Sequence of chain 8.A:
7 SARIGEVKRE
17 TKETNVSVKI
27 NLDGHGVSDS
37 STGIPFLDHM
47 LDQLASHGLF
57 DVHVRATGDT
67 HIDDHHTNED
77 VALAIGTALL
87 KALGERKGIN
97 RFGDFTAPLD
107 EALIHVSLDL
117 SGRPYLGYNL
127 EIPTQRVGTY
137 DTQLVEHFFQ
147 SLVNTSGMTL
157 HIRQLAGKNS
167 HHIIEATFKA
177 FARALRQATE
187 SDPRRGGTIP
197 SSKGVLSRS

Sequence of chain 21.A:
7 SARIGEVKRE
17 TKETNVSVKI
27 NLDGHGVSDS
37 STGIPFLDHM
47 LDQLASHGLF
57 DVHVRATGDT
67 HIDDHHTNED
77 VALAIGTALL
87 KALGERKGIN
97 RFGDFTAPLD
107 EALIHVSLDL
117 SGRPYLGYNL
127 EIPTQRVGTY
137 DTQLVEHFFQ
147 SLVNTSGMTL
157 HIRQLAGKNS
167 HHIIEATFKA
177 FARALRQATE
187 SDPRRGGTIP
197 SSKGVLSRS

Binding-site contacts:
Ligand atom P9 contacts residue ARG97 of chain 8.A at 3.7 Å.
Ligand atom O11 contacts residue LYS175 of chain 1.A at 2.7 Å (salt-bridge).
Ligand atom C3 contacts residue MN1 of chain 8.B at 3.2 Å.
Ligand atom O12 contacts residue LYS199 of chain 8.A at 2.7 Å (salt-bridge).
Ligand atom N1 contacts residue HIS167 of chain 1.A at 3.3 Å (h-bond).
Ligand atom C5 contacts residue HIS72 of chain 21.A at 3.8 Å.
Ligand atom C5 contacts residue HIS167 of chain 1.A at 3.4 Å.
Ligand atom C6 contacts residue GLU19 of chain 21.A at 3.5 Å.
Ligand atom N1 contacts residue GLU171 of chain 1.A at 3.3 Å (salt-bridge).
Ligand atom C3 contacts residue GLU75 of chain 21.A at 3.2 Å.
Ligand atom C5 contacts residue HIS168 of chain 1.A at 3.8 Å.
Ligand atom N4 contacts residue GLU75 of chain 21.A at 3.0 Å (salt-bridge).
Ligand atom N2 contacts residue HIS72 of chain 21.A at 3.7 Å.
Ligand atom O13 contacts residue GLU171 of chain 1.A at 3.2 Å (salt-bridge).
Ligand atom C5 contacts residue MN1 of chain 8.B at 3.3 Å.
Ligand atom C5 contacts residue HIS71 of chain 21.A at 3.2 Å.
Ligand atom C7 contacts residue MN1 of chain 8.C at 3.3 Å.
Ligand atom C5 contacts residue MN1 of chain 8.C at 3.3 Å.
Ligand atom O10 contacts residue SER197 of chain 8.A at 2.6 Å (h-bond).
Ligand atom O10 contacts residue ARG97 of chain 8.A at 2.8 Å (salt-bridge).
Ligand atom C6 contacts residue MN1 of chain 8.C at 3.7 Å.
Ligand atom O11 contacts residue ARG119 of chain 8.A at 3.0 Å (salt-bridge).
Ligand atom O11 contacts residue ARG97 of chain 8.A at 2.9 Å (salt-bridge).
Ligand atom C8 contacts residue SER198 of chain 8.A at 3.8 Å.
Ligand atom C8 contacts residue GLU171 of chain 1.A at 3.6 Å.
Ligand atom C7 contacts residue GLU171 of chain 1.A at 3.1 Å.
Ligand atom P9 contacts residue SER197 of chain 8.A at 3.7 Å.
Ligand atom N2 contacts residue MN1 of chain 8.C at 3.4 Å.
Ligand atom O13 contacts residue HIS45 of chain 1.A at 3.1 Å (h-bond).
Ligand atom C7 contacts residue GLU19 of chain 21.A at 3.5 Å.
Ligand atom O13 contacts residue MN1 of chain 8.C at 2.3 Å.
Ligand atom N4 contacts residue HIS71 of chain 21.A at 3.0 Å (h-bond).
Ligand atom N1 contacts residue MN1 of chain 8.C at 2.3 Å.
Ligand atom O13 contacts residue HIS72 of chain 21.A at 3.2 Å (h-bond).
Ligand atom N1 contacts residue HIS72 of chain 21.A at 3.1 Å (h-bond).
Ligand atom N4 contacts residue MN1 of chain 8.B at 2.2 Å.
Ligand atom O13 contacts residue GLU19 of chain 21.A at 2.8 Å (salt-bridge).
Ligand atom O12 contacts residue ARG119 of chain 8.A at 2.8 Å (salt-bridge).
Ligand atom N4 contacts residue HIS168 of chain 1.A at 3.4 Å (h-bond).
Ligand atom C8 contacts residue GLU19 of chain 21.A at 3.6 Å.

The protein below binds the small molecule below.
Small molecule (SMILES): O=P(O)(O)C[C@H](O)Cn1cncn1

Sequence of chain 1.A:
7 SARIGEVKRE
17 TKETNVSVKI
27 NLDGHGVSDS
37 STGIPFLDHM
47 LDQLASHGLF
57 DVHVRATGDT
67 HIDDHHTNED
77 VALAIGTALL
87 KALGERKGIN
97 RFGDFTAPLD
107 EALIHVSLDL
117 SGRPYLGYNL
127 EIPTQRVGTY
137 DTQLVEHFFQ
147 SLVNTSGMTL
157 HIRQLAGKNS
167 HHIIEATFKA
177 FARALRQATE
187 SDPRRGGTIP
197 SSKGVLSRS